This protein binds this small molecule.
Small molecule (SMILES): Fc1ccc(N2CN(c3ccc(F)cc3)[Ru]34OCO[Ru]23OCO4)cc1

Sequence of chain 1.A:
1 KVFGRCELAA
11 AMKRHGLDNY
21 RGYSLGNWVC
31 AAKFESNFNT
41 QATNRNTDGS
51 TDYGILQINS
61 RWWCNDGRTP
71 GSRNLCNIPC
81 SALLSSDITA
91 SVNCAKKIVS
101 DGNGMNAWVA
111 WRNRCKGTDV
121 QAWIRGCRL

Binding-site contacts:
Ligand atom O3 contacts residue ASP101 of chain 1.A at 2.8 Å (salt-bridge).
Ligand atom O2 contacts residue ASP101 of chain 1.A at 3.1 Å (salt-bridge).
Ligand atom C14 contacts residue ASP101 of chain 1.A at 3.1 Å.
Ligand atom C10 contacts residue ARG73 of chain 1.A at 3.9 Å.
Ligand atom RU1 contacts residue ASP101 of chain 1.A at 2.1 Å.
Ligand atom O1 contacts residue ASP101 of chain 1.A at 3.1 Å (salt-bridge).
Ligand atom C16 contacts residue TRP62 of chain 1.A at 4.1 Å (hydrophobic).
Ligand atom O3 contacts residue TRP62 of chain 1.A at 4.2 Å.
Ligand atom O4 contacts residue LEU75 of chain 1.A at 3.5 Å.
Ligand atom O4 contacts residue ASP101 of chain 1.A at 2.9 Å (salt-bridge).
Ligand atom RU2 contacts residue ASP101 of chain 1.A at 2.2 Å.
Ligand atom C16 contacts residue LEU75 of chain 1.A at 3.5 Å (hydrophobic).
Ligand atom C9 contacts residue ARG73 of chain 1.A at 4.0 Å.
Ligand atom N2 contacts residue ASP101 of chain 1.A at 4.2 Å.
Ligand atom C16 contacts residue TRP63 of chain 1.A at 3.6 Å (hydrophobic).
Ligand atom O4 contacts residue TRP63 of chain 1.A at 4.0 Å.
Ligand atom C3 contacts residue TRP62 of chain 1.A at 3.2 Å (hydrophobic).
Ligand atom C2 contacts residue TRP62 of chain 1.A at 4.4 Å (hydrophobic).
Ligand atom C4 contacts residue TRP62 of chain 1.A at 3.3 Å (hydrophobic).
Ligand atom C8 contacts residue ARG73 of chain 1.A at 4.4 Å.
Ligand atom O3 contacts residue TRP63 of chain 1.A at 3.7 Å.
Ligand atom C16 contacts residue ASP101 of chain 1.A at 3.3 Å.
Ligand atom N1 contacts residue ASP101 of chain 1.A at 4.1 Å.
Ligand atom C11 contacts residue ARG73 of chain 1.A at 4.2 Å.